Sequence of chain 24.A:
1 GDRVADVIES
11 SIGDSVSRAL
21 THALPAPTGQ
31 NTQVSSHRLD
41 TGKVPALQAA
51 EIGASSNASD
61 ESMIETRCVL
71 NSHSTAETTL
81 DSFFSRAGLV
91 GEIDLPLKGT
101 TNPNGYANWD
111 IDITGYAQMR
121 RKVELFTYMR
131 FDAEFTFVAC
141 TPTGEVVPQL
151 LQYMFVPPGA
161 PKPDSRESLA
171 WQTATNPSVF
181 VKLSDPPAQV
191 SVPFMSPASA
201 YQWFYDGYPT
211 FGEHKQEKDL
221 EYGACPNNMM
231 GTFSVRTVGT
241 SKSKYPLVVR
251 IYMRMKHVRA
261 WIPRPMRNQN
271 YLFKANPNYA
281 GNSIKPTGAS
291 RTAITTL

Sequence of chain 25.C:
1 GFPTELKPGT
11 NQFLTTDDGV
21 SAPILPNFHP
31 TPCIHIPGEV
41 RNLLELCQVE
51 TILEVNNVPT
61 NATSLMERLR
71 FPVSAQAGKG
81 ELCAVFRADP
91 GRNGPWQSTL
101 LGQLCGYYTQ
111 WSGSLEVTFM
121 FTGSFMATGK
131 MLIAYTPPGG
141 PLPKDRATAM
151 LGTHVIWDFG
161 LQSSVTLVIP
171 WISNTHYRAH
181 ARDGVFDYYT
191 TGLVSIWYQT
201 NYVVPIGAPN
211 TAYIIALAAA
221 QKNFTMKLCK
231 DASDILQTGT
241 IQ

The small molecule below binds the protein below.
Small molecule (SMILES): Cc1cccc(-c2ccc(OCCCCCN3CCN(c4ccncc4)C3=O)cc2)c1

Sequence of chain 24.C:
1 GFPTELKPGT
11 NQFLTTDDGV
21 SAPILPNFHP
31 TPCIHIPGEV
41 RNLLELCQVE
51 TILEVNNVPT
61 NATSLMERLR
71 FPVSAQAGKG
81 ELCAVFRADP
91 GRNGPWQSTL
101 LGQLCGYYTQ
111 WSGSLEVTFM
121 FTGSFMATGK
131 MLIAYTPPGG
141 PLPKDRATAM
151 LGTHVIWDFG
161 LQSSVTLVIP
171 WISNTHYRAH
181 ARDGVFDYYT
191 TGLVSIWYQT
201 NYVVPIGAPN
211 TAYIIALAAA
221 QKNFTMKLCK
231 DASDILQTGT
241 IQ

Binding-site contacts:
Ligand atom OAB contacts residue ASP112 of chain 24.A at 3.5 Å.
Ligand atom CAX contacts residue TRP203 of chain 24.A at 3.6 Å (hydrophobic).
Ligand atom CAL contacts residue ILE111 of chain 24.A at 3.6 Å (hydrophobic).
Ligand atom CAH contacts residue ASN228 of chain 24.A at 3.2 Å.
Ligand atom CAI contacts residue TRP203 of chain 24.A at 3.6 Å (hydrophobic).
Ligand atom CAU contacts residue TRP203 of chain 24.A at 3.7 Å (hydrophobic).
Ligand atom CAM contacts residue VAL192 of chain 24.A at 3.3 Å (hydrophobic).
Ligand atom CAC contacts residue PHE137 of chain 24.A at 3.8 Å (hydrophobic).
Ligand atom CAG contacts residue PHE233 of chain 24.A at 3.2 Å (hydrophobic).
Ligand atom CAK contacts residue MET195 of chain 24.A at 3.6 Å (hydrophobic).
Ligand atom OAW contacts residue ILE111 of chain 24.A at 3.6 Å.
Ligand atom CAN contacts residue PHE155 of chain 24.A at 3.6 Å (hydrophobic).
Ligand atom CAA contacts residue ILE24 of chain 24.C at 3.8 Å (hydrophobic).
Ligand atom OAW contacts residue MET195 of chain 24.A at 3.5 Å.
Ligand atom CAD contacts residue GLN202 of chain 24.A at 3.5 Å.
Ligand atom CAI contacts residue ASP112 of chain 24.A at 3.5 Å.
Ligand atom CAE contacts residue THR114 of chain 24.A at 3.5 Å.
Ligand atom OAB contacts residue ILE113 of chain 24.A at 3.2 Å (h-bond).
Ligand atom CAK contacts residue VAL192 of chain 24.A at 3.1 Å (hydrophobic).
Ligand atom CBC contacts residue TRP203 of chain 24.A at 3.2 Å (hydrophobic).
Ligand atom CAU contacts residue ASN228 of chain 24.A at 3.6 Å.
Ligand atom CAT contacts residue TYR201 of chain 24.A at 3.5 Å (hydrophobic).
Ligand atom CAC contacts residue PHE233 of chain 24.A at 3.1 Å (hydrophobic).
Ligand atom CAR contacts residue PHE135 of chain 24.A at 3.4 Å (hydrophobic).
Ligand atom CAA contacts residue PRO177 of chain 24.A at 3.8 Å (hydrophobic).
Ligand atom CAG contacts residue PHE137 of chain 24.A at 3.7 Å (hydrophobic).
Ligand atom CAY contacts residue PHE155 of chain 24.A at 3.8 Å (hydrophobic).
Ligand atom CAJ contacts residue ILE111 of chain 24.A at 3.3 Å (hydrophobic).
Ligand atom CBC contacts residue ASN228 of chain 24.A at 3.9 Å.
Ligand atom CAZ contacts residue MET195 of chain 24.A at 3.9 Å (hydrophobic).
Ligand atom CAU contacts residue TYR201 of chain 24.A at 3.8 Å (hydrophobic).
Ligand atom CAD contacts residue ASN228 of chain 24.A at 3.5 Å.
Ligand atom CAH contacts residue GLN202 of chain 24.A at 3.7 Å.
Ligand atom CAM contacts residue ILE24 of chain 24.C at 3.7 Å (hydrophobic).
Ligand atom CAE contacts residue ASP112 of chain 24.A at 3.7 Å.
Ligand atom CAI contacts residue THR114 of chain 24.A at 3.8 Å.
Ligand atom CAP contacts residue ILE111 of chain 24.A at 3.8 Å (hydrophobic).
Ligand atom NBE contacts residue TRP203 of chain 24.A at 3.2 Å.
Ligand atom NBE contacts residue ASN228 of chain 24.A at 3.9 Å.
Ligand atom CAH contacts residue TRP203 of chain 24.A at 3.5 Å (hydrophobic).